This small molecule binds to this protein.
Small molecule (SMILES): CC(=O)N[C@@H]1[C@@H](O)[C@H](O)[C@@H](CO)O[C@H]1O

Binding-site contacts:
Ligand atom N2 contacts residue ASN231 of chain 1.A at 2.9 Å (h-bond).
Ligand atom O6 contacts residue LYS160 of chain 1.A at 3.9 Å.
Ligand atom C2 contacts residue ASN231 of chain 1.A at 2.5 Å.
Ligand atom C1 contacts residue ASN231 of chain 1.A at 1.4 Å.
Ligand atom C8 contacts residue ASN231 of chain 1.A at 4.3 Å.
Ligand atom C3 contacts residue ASN231 of chain 1.A at 3.8 Å.
Ligand atom O6 contacts residue ASN231 of chain 1.A at 4.4 Å.
Ligand atom C5 contacts residue ASN231 of chain 1.A at 3.7 Å.
Ligand atom O7 contacts residue ASN231 of chain 1.A at 3.1 Å (h-bond).
Ligand atom C4 contacts residue ASN231 of chain 1.A at 4.2 Å.
Ligand atom C7 contacts residue ASN231 of chain 1.A at 3.2 Å.
Ligand atom O5 contacts residue ASN231 of chain 1.A at 2.4 Å (h-bond).

Sequence of chain 1.A:
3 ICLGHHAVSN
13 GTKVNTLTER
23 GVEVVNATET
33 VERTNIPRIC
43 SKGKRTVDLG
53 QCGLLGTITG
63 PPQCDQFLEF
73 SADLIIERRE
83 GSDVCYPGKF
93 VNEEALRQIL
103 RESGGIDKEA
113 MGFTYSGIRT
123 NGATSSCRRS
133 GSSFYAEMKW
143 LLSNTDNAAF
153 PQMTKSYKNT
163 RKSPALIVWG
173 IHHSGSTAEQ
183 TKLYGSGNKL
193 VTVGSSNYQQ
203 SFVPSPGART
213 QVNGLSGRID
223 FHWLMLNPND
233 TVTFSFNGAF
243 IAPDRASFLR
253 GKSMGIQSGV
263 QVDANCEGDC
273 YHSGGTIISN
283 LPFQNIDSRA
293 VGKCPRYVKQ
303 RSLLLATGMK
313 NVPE